Sequence of chain 3.D:
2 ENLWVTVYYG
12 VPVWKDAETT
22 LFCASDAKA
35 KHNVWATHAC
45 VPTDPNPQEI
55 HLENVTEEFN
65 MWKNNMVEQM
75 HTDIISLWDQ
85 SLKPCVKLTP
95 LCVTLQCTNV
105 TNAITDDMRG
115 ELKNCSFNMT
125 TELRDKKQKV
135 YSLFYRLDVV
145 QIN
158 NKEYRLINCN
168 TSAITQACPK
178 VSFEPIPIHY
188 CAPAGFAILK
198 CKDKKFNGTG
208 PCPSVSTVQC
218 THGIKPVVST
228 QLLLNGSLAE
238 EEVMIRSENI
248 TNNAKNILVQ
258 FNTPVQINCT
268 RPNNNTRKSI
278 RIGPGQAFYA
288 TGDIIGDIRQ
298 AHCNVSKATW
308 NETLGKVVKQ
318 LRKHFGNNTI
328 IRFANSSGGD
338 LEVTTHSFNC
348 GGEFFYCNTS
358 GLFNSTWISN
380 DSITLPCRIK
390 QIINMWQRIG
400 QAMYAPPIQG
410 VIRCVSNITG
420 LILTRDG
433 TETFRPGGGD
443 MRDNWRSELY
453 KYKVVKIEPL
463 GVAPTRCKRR

A small-molecule ligand and the protein it binds are described below.
Small molecule (SMILES): CC(=O)N[C@H]1[C@H](O[C@H]2[C@H](O)[C@@H](NC(C)=O)CO[C@@H]2CO)O[C@H](CO)[C@@H](O[C@@H]2O[C@H](CO)[C@@H](O)[C@H](O)[C@@H]2O)[C@@H]1O

Binding-site contacts:
Ligand atom C1 contacts residue NAG1 of chain 3.M at 4.1 Å.
Ligand atom C5 contacts residue ASN232 of chain 3.D at 3.6 Å.
Ligand atom C8 contacts residue LEU231 of chain 3.D at 3.9 Å (hydrophobic).
Ligand atom O6 contacts residue GLU181 of chain 3.D at 4.2 Å.
Ligand atom O4 contacts residue GLU181 of chain 3.D at 4.1 Å.
Ligand atom O5 contacts residue GLU181 of chain 3.D at 3.5 Å (salt-bridge).
Ligand atom O7 contacts residue PRO182 of chain 3.D at 3.7 Å.
Ligand atom C8 contacts residue VAL224 of chain 3.D at 4.2 Å (hydrophobic).
Ligand atom O7 contacts residue ASN232 of chain 3.D at 3.4 Å (h-bond).
Ligand atom C6 contacts residue GLY348 of chain 3.D at 4.2 Å.
Ligand atom C5 contacts residue GLU181 of chain 3.D at 3.5 Å.
Ligand atom O5 contacts residue NAG1 of chain 3.M at 3.4 Å.
Ligand atom C3 contacts residue VAL414 of chain 3.D at 3.8 Å (hydrophobic).
Ligand atom C1 contacts residue SER415 of chain 3.D at 3.6 Å.
Ligand atom C6 contacts residue NAG1 of chain 3.M at 3.5 Å.
Ligand atom O7 contacts residue VAL224 of chain 3.D at 3.8 Å.
Ligand atom C1 contacts residue VAL414 of chain 3.D at 4.2 Å (hydrophobic).
Ligand atom C6 contacts residue GLU181 of chain 3.D at 3.9 Å.
Ligand atom C7 contacts residue ASN232 of chain 3.D at 3.4 Å.
Ligand atom C5 contacts residue NAG1 of chain 3.M at 3.5 Å.
Ligand atom O3 contacts residue GLU181 of chain 3.D at 4.0 Å.
Ligand atom N2 contacts residue SER415 of chain 3.D at 3.6 Å.
Ligand atom C1 contacts residue GLU181 of chain 3.D at 3.3 Å.
Ligand atom O6 contacts residue GLY348 of chain 3.D at 3.8 Å.
Ligand atom C4 contacts residue GLU181 of chain 3.D at 3.7 Å.
Ligand atom C8 contacts residue PHE345 of chain 3.D at 4.1 Å (hydrophobic).
Ligand atom C2 contacts residue SER415 of chain 3.D at 4.1 Å.
Ligand atom C8 contacts residue SER415 of chain 3.D at 4.2 Å.
Ligand atom O4 contacts residue VAL414 of chain 3.D at 4.0 Å.
Ligand atom C4 contacts residue ASN232 of chain 3.D at 4.2 Å.
Ligand atom C5 contacts residue VAL414 of chain 3.D at 3.7 Å (hydrophobic).
Ligand atom N2 contacts residue ASN232 of chain 3.D at 3.0 Å (h-bond).
Ligand atom C2 contacts residue ASN232 of chain 3.D at 2.5 Å.
Ligand atom O6 contacts residue CYS413 of chain 3.D at 3.8 Å.
Ligand atom C1 contacts residue ASN232 of chain 3.D at 1.4 Å.
Ligand atom C8 contacts residue ASN346 of chain 3.D at 3.5 Å.
Ligand atom C3 contacts residue ASN232 of chain 3.D at 3.8 Å.
Ligand atom C4 contacts residue VAL414 of chain 3.D at 4.1 Å (hydrophobic).
Ligand atom O3 contacts residue CYS413 of chain 3.D at 3.8 Å.
Ligand atom O5 contacts residue ASN232 of chain 3.D at 2.3 Å (h-bond).